Binding-site contacts:
Ligand atom C44 contacts residue ARG22 of chain 1.D at 4.4 Å.
Ligand atom O53 contacts residue GLN23 of chain 1.D at 4.3 Å.
Ligand atom C54 contacts residue GLN23 of chain 1.D at 3.8 Å.
Ligand atom N64 contacts residue LYS59 of chain 1.D at 3.6 Å.
Ligand atom C64 contacts residue LYS59 of chain 1.D at 3.6 Å.
Ligand atom O41 contacts residue MG1 of chain 1.GJA at 3.9 Å.
Ligand atom O44 contacts residue GLN23 of chain 1.D at 3.7 Å.
Ligand atom C34 contacts residue MG1 of chain 1.BMA at 3.4 Å.
Ligand atom C41 contacts residue MG1 of chain 1.GJA at 4.0 Å.
Ligand atom O44 contacts residue ARG22 of chain 1.D at 3.6 Å.
Ligand atom C64 contacts residue GLN23 of chain 1.D at 3.1 Å.
Ligand atom O54 contacts residue GLN23 of chain 1.D at 4.2 Å.
Ligand atom C54 contacts residue MG1 of chain 1.BMA at 4.3 Å.
Ligand atom C31 contacts residue MG1 of chain 1.GJA at 4.3 Å.
Ligand atom O31 contacts residue PAR1 of chain 1.PF at 4.0 Å.
Ligand atom N64 contacts residue GLN23 of chain 1.D at 2.2 Å (h-bond).
Ligand atom C41 contacts residue PAR1 of chain 1.PF at 4.2 Å.
Ligand atom C44 contacts residue GLN23 of chain 1.D at 3.6 Å.
Ligand atom C44 contacts residue MG1 of chain 1.BMA at 3.2 Å.
Ligand atom O31 contacts residue MG1 of chain 1.GJA at 3.5 Å.
Ligand atom O41 contacts residue PAR1 of chain 1.PF at 3.0 Å.
Ligand atom O34 contacts residue MG1 of chain 1.BMA at 3.4 Å.
Ligand atom O44 contacts residue MG1 of chain 1.BMA at 3.9 Å.
Ligand atom N64 contacts residue GLY24 of chain 1.D at 4.3 Å.
Ligand atom N64 contacts residue ILE74 of chain 1.D at 3.7 Å.

A small-molecule ligand and the protein it binds are described below.
Small molecule (SMILES): NC[C@@H]1O[C@H](O[C@H]2[C@@H](O)[C@H](O[C@@H]3[C@@H](O)[C@H](N)C[C@H](N)[C@H]3O[C@H]3O[C@H](CO)[C@@H](O)[C@H](O)[C@H]3N)O[C@@H]2CO)[C@H](N)[C@@H](O)[C@@H]1O

Sequence of chain 1.D:
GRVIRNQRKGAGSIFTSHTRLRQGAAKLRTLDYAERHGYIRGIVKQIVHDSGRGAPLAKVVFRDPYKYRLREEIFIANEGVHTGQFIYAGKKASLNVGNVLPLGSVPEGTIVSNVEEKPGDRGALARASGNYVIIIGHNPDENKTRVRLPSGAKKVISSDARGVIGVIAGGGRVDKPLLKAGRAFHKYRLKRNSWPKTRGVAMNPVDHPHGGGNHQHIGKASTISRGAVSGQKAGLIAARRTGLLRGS